Binding-site contacts:
Ligand atom C2 contacts residue LEU649 of chain 2.B at 4.1 Å (hydrophobic).
Ligand atom C3 contacts residue ASN58 of chain 2.B at 3.8 Å.
Ligand atom C6 contacts residue PRO654 of chain 2.B at 3.8 Å (hydrophobic).
Ligand atom C1 contacts residue TRP651 of chain 2.B at 3.9 Å (hydrophobic).
Ligand atom O7 contacts residue ALA202 of chain 1.B at 3.9 Å.
Ligand atom O5 contacts residue ALA202 of chain 1.B at 3.8 Å.
Ligand atom O4 contacts residue GLY203 of chain 1.B at 3.9 Å.
Ligand atom O6 contacts residue TYR209 of chain 1.B at 3.2 Å (h-bond).
Ligand atom C1 contacts residue ASN58 of chain 2.B at 1.4 Å.
Ligand atom O7 contacts residue ASN58 of chain 2.B at 3.8 Å.
Ligand atom C4 contacts residue LEU649 of chain 2.B at 3.9 Å (hydrophobic).
Ligand atom O3 contacts residue TRP651 of chain 2.B at 3.4 Å.
Ligand atom O5 contacts residue LYS405 of chain 2.B at 4.0 Å.
Ligand atom O6 contacts residue VAL650 of chain 2.B at 4.0 Å.
Ligand atom C4 contacts residue TRP651 of chain 2.B at 3.9 Å (hydrophobic).
Ligand atom C4 contacts residue GLY203 of chain 1.B at 3.6 Å.
Ligand atom O6 contacts residue PRO654 of chain 2.B at 3.2 Å.
Ligand atom O4 contacts residue TRP651 of chain 2.B at 3.6 Å.
Ligand atom O5 contacts residue ASN58 of chain 2.B at 2.3 Å (h-bond).
Ligand atom O5 contacts residue LEU649 of chain 2.B at 3.5 Å.
Ligand atom C3 contacts residue TRP651 of chain 2.B at 4.0 Å (hydrophobic).
Ligand atom O6 contacts residue TYR665 of chain 2.B at 3.8 Å.
Ligand atom O6 contacts residue TRP651 of chain 2.B at 4.0 Å.
Ligand atom O5 contacts residue TRP651 of chain 2.B at 4.1 Å.
Ligand atom N2 contacts residue ASN58 of chain 2.B at 2.9 Å (h-bond).
Ligand atom C6 contacts residue TYR209 of chain 1.B at 3.6 Å (hydrophobic).
Ligand atom C5 contacts residue TRP651 of chain 2.B at 3.8 Å (hydrophobic).
Ligand atom C7 contacts residue ASN58 of chain 2.B at 3.6 Å.
Ligand atom C6 contacts residue VAL650 of chain 2.B at 3.5 Å (hydrophobic).
Ligand atom O5 contacts residue TRP651 of chain 2.B at 3.5 Å.
Ligand atom C2 contacts residue TRP651 of chain 2.B at 3.9 Å (hydrophobic).
Ligand atom O5 contacts residue TRP651 of chain 2.B at 3.4 Å.
Ligand atom O3 contacts residue GLY203 of chain 1.B at 3.9 Å.
Ligand atom O2 contacts residue ALA202 of chain 1.B at 3.8 Å.
Ligand atom C2 contacts residue ASN58 of chain 2.B at 2.4 Å.
Ligand atom C6 contacts residue TRP651 of chain 2.B at 3.8 Å (hydrophobic).
Ligand atom C6 contacts residue LEU649 of chain 2.B at 4.0 Å (hydrophobic).
Ligand atom O6 contacts residue TRP651 of chain 2.B at 4.0 Å.
Ligand atom O6 contacts residue LYS405 of chain 2.B at 3.2 Å (salt-bridge).
Ligand atom C5 contacts residue ASN58 of chain 2.B at 3.6 Å.

This protein binds this small molecule.
Small molecule (SMILES): CC(=O)N[C@H]1[C@H](O[C@H]2[C@H](O)[C@@H](NC(C)=O)CO[C@@H]2CO)O[C@H](CO)[C@@H](O[C@@H]2O[C@H](CO[C@H]3O[C@H](CO)[C@@H](O)[C@H](O[C@H]4O[C@H](CO)[C@@H](O)[C@H](O)[C@@H]4O)[C@@H]3O)[C@@H](O)[C@H](O[C@H]3O[C@H](CO)[C@@H](O)[C@H](O)[C@@H]3O)[C@@H]2O)[C@@H]1O

Sequence of chain 2.B:
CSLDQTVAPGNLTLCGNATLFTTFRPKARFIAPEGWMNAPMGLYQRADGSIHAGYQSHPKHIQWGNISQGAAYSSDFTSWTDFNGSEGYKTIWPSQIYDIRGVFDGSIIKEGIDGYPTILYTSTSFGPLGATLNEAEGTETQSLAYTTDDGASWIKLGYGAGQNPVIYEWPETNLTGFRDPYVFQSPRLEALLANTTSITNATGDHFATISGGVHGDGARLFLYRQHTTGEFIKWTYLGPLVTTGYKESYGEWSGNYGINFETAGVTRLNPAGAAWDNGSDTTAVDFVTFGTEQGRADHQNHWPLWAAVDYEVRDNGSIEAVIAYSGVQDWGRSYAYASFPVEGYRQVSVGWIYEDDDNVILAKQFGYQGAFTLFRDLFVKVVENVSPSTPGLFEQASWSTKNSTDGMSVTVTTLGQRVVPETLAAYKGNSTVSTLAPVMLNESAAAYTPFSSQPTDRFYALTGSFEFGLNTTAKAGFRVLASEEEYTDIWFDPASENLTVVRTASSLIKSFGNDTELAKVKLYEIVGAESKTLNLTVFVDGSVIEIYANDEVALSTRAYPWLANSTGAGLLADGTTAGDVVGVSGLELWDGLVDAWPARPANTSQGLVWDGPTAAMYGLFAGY

Sequence of chain 1.B:
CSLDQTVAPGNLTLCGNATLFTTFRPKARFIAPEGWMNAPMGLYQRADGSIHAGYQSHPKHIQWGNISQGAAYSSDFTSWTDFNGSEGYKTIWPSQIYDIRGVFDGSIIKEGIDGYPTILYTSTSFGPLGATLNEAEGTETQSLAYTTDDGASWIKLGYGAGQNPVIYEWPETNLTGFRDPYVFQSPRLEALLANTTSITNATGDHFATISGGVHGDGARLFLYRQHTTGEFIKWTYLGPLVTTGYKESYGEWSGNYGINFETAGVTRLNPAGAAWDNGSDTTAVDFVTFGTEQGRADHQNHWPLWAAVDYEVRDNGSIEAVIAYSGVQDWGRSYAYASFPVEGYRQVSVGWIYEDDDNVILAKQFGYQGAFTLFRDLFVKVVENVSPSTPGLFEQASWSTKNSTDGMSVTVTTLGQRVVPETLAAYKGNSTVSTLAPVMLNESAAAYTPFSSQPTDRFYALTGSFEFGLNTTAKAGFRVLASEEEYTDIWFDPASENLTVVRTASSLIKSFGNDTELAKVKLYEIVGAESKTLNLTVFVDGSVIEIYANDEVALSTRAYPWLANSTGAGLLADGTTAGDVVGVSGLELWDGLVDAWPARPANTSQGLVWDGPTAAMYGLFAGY